Sequence of chain 1.A:
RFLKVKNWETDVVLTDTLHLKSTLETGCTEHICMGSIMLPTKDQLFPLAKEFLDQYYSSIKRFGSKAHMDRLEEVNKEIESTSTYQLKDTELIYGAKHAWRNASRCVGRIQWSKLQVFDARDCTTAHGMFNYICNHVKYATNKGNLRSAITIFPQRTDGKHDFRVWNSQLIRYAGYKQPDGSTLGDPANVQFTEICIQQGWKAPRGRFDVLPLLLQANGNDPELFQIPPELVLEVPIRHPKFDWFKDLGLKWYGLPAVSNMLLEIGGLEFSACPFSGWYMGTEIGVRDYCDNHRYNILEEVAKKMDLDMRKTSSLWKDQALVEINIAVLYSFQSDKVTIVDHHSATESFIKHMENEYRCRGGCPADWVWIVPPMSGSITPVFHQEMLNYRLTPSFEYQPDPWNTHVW

Binding-site contacts:
Ligand atom N12 contacts residue HEM1 of chain 1.K at 3.5 Å.
Ligand atom C07 contacts residue TRP382 of chain 1.B at 3.5 Å (hydrophobic).
Ligand atom C05 contacts residue HEM1 of chain 1.K at 3.4 Å.
Ligand atom C11 contacts residue GLU296 of chain 1.B at 3.5 Å.
Ligand atom C34 contacts residue TRP382 of chain 1.B at 3.6 Å (hydrophobic).
Ligand atom C14 contacts residue VAL271 of chain 1.B at 3.7 Å (hydrophobic).
Ligand atom N41 contacts residue MET40 of chain 1.B at 3.5 Å (h-bond).
Ligand atom N12 contacts residue GLU296 of chain 1.B at 2.7 Å (salt-bridge).
Ligand atom C42 contacts residue VAL381 of chain 1.B at 3.4 Å (hydrophobic).
Ligand atom C16 contacts residue HEM1 of chain 1.K at 3.5 Å.
Ligand atom C09 contacts residue HEM1 of chain 1.K at 3.5 Å.
Ligand atom C39 contacts residue MET40 of chain 1.B at 3.5 Å (hydrophobic).
Ligand atom C03 contacts residue ARG300 of chain 1.B at 3.7 Å.
Ligand atom C11 contacts residue HEM1 of chain 1.K at 3.6 Å.
Ligand atom C18 contacts residue HEM1 of chain 1.K at 3.5 Å.
Ligand atom C08 contacts residue GLU296 of chain 1.B at 3.7 Å.
Ligand atom C18 contacts residue PHE288 of chain 1.B at 3.6 Å (hydrophobic).
Ligand atom C36 contacts residue TRP382 of chain 1.B at 3.7 Å (hydrophobic).
Ligand atom C15 contacts residue HEM1 of chain 1.K at 3.8 Å.
Ligand atom C38 contacts residue MET40 of chain 1.B at 3.6 Å (hydrophobic).
Ligand atom C01 contacts residue ARG300 of chain 1.B at 3.9 Å.
Ligand atom C16 contacts residue PRO269 of chain 1.B at 3.9 Å (hydrophobic).
Ligand atom N17 contacts residue GLU296 of chain 1.B at 2.7 Å (salt-bridge).
Ligand atom N17 contacts residue TRP291 of chain 1.B at 2.8 Å (h-bond).
Ligand atom N17 contacts residue TYR292 of chain 1.B at 3.8 Å.
Ligand atom C38 contacts residue PHE395 of chain 1.A at 3.9 Å (hydrophobic).
Ligand atom C07 contacts residue HEM1 of chain 1.K at 3.8 Å.
Ligand atom C42 contacts residue PHE395 of chain 1.A at 3.6 Å (hydrophobic).
Ligand atom C35 contacts residue TRP382 of chain 1.B at 3.7 Å (hydrophobic).
Ligand atom C13 contacts residue GLU296 of chain 1.B at 3.5 Å.
Ligand atom N17 contacts residue HEM1 of chain 1.K at 3.5 Å.
Ligand atom N17 contacts residue PRO269 of chain 1.B at 3.7 Å.
Ligand atom C04 contacts residue ARG300 of chain 1.B at 3.5 Å.
Ligand atom C09 contacts residue GLU296 of chain 1.B at 3.5 Å.
Ligand atom C13 contacts residue HEM1 of chain 1.K at 3.6 Å.
Ligand atom C07 contacts residue ARG300 of chain 1.B at 3.6 Å.
Ligand atom N02 contacts residue ARG185 of chain 1.B at 3.5 Å (salt-bridge).
Ligand atom C05 contacts residue ARG300 of chain 1.B at 3.5 Å.
Ligand atom C06 contacts residue ARG300 of chain 1.B at 3.5 Å.
Ligand atom C37 contacts residue TRP382 of chain 1.B at 3.9 Å (hydrophobic).

This protein binds this small molecule.
Small molecule (SMILES): Cc1cc(N)nc(CCc2cc(N)cc(CCc3cc(C)cc(N)n3)c2)c1

Sequence of chain 1.B:
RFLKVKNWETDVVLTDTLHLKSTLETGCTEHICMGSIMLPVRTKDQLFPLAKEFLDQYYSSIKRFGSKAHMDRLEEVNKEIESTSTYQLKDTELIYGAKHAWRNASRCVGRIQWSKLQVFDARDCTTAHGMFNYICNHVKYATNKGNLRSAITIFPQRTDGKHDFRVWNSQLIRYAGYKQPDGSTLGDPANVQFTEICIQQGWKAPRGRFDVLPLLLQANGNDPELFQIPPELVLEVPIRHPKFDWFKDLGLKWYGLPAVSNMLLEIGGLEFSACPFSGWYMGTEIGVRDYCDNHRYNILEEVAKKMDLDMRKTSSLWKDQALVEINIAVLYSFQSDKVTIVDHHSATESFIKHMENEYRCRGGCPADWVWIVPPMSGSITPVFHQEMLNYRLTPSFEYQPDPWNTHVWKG